Sequence of chain 2.A:
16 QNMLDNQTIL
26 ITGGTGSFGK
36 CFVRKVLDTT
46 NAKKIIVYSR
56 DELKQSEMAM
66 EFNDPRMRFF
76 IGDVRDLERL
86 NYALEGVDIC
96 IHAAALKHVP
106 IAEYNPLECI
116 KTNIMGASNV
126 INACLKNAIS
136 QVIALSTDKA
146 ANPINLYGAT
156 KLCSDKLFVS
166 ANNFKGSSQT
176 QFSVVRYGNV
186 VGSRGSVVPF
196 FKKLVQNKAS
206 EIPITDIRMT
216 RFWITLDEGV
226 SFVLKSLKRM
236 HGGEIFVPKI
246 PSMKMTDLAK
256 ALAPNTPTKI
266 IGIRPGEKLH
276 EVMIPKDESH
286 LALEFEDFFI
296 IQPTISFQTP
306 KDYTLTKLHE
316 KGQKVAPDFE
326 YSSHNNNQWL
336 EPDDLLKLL

Binding-site contacts:
Ligand atom O2 contacts residue MET250 of chain 2.A at 3.6 Å.
Ligand atom O2B contacts residue ARG216 of chain 2.A at 3.1 Å (salt-bridge).
Ligand atom O4' contacts residue THR142 of chain 2.A at 3.1 Å (h-bond).
Ligand atom O2' contacts residue MET214 of chain 2.A at 3.0 Å.
Ligand atom O4' contacts residue TYR152 of chain 2.A at 3.6 Å (h-bond).
Ligand atom O5B contacts residue VAL192 of chain 2.A at 3.6 Å.
Ligand atom O3' contacts residue LYS102 of chain 2.A at 3.1 Å.
Ligand atom O4B contacts residue MET250 of chain 2.A at 3.2 Å.
Ligand atom O2 contacts residue ILE209 of chain 2.A at 3.6 Å.
Ligand atom O3B contacts residue ARG216 of chain 2.A at 3.0 Å.
Ligand atom C6' contacts residue ASP143 of chain 2.A at 3.4 Å.
Ligand atom O1B contacts residue ARG269 of chain 2.A at 3.2 Å (salt-bridge).
Ligand atom C1B contacts residue MET250 of chain 2.A at 3.5 Å (hydrophobic).
Ligand atom O2A contacts residue SER191 of chain 2.A at 3.1 Å.
Ligand atom C6 contacts residue ARG269 of chain 2.A at 3.6 Å.
Ligand atom C5 contacts residue ARG269 of chain 2.A at 3.3 Å.
Ligand atom O3B contacts residue MET250 of chain 2.A at 3.6 Å.
Ligand atom C4B contacts residue MET250 of chain 2.A at 3.6 Å (hydrophobic).
Ligand atom C4 contacts residue PRO208 of chain 2.A at 3.6 Å (hydrophobic).
Ligand atom O2A contacts residue VAL192 of chain 2.A at 3.0 Å (h-bond).
Ligand atom C2B contacts residue GLU272 of chain 2.A at 3.3 Å.
Ligand atom O6' contacts residue LYS144 of chain 2.A at 2.8 Å (salt-bridge).
Ligand atom O6' contacts residue ASN184 of chain 2.A at 2.9 Å (h-bond).
Ligand atom N3 contacts residue ILE209 of chain 2.A at 3.6 Å.
Ligand atom O4' contacts residue LYS144 of chain 2.A at 3.3 Å.
Ligand atom C6' contacts residue LYS144 of chain 2.A at 3.5 Å.
Ligand atom O6' contacts residue ASP143 of chain 2.A at 3.1 Å (salt-bridge).
Ligand atom O2' contacts residue GLU272 of chain 2.A at 2.8 Å (salt-bridge).
Ligand atom O2B contacts residue ASN184 of chain 2.A at 3.1 Å (h-bond).
Ligand atom O2' contacts residue THR210 of chain 2.A at 3.0 Å (h-bond).
Ligand atom O1A contacts residue ARG269 of chain 2.A at 2.7 Å (salt-bridge).
Ligand atom C8' contacts residue LYS102 of chain 2.A at 3.3 Å.
Ligand atom C7' contacts residue LYS102 of chain 2.A at 3.6 Å.
Ligand atom O2B contacts residue LYS144 of chain 2.A at 3.1 Å (salt-bridge).
Ligand atom O3B contacts residue MET214 of chain 2.A at 3.0 Å.
Ligand atom O7' contacts residue GLY190 of chain 2.A at 3.1 Å (h-bond).
Ligand atom O1' contacts residue LYS144 of chain 2.A at 3.4 Å.
Ligand atom C5' contacts residue LYS144 of chain 2.A at 3.2 Å.
Ligand atom O4 contacts residue PRO208 of chain 2.A at 3.3 Å (h-bond).
Ligand atom N3 contacts residue PRO208 of chain 2.A at 3.1 Å (h-bond).

This protein binds this small molecule.
Small molecule (SMILES): CC(=O)N[C@H]1[C@@H](O[P](=O)(O)O[P](=O)(O)OC[C@H]2O[C@@H](n3ccc(=O)[nH]c3=O)[C@H](O)[C@@H]2O)O[C@H](CO)[C@@H](O)[C@@H]1O